Sequence of chain 2.A:
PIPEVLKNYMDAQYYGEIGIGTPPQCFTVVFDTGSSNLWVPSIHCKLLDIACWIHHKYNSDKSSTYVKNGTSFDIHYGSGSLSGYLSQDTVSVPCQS

Binding-site contacts:
Ligand atom O5 contacts residue ASN75 of chain 2.A at 2.3 Å (h-bond).
Ligand atom C7 contacts residue THR77 of chain 2.A at 4.2 Å.
Ligand atom C6 contacts residue VAL9 of chain 2.B at 4.4 Å (hydrophobic).
Ligand atom C4 contacts residue ASN75 of chain 2.A at 4.1 Å.
Ligand atom C1 contacts residue THR77 of chain 2.A at 4.0 Å.
Ligand atom C7 contacts residue ASN75 of chain 2.A at 3.5 Å.
Ligand atom O7 contacts residue ASN75 of chain 2.A at 3.5 Å (h-bond).
Ligand atom C5 contacts residue ASN75 of chain 2.A at 3.6 Å.
Ligand atom C1 contacts residue ASN75 of chain 2.A at 1.4 Å.
Ligand atom O6 contacts residue VAL9 of chain 2.B at 3.6 Å.
Ligand atom C2 contacts residue THR77 of chain 2.A at 4.3 Å.
Ligand atom C1 contacts residue LEU92 of chain 2.A at 4.3 Å (hydrophobic).
Ligand atom O7 contacts residue LYS74 of chain 2.A at 4.4 Å.
Ligand atom O5 contacts residue VAL9 of chain 2.B at 4.3 Å.
Ligand atom C8 contacts residue ASN75 of chain 2.A at 3.6 Å.
Ligand atom C3 contacts residue ASN75 of chain 2.A at 3.8 Å.
Ligand atom C8 contacts residue THR77 of chain 2.A at 4.1 Å.
Ligand atom N2 contacts residue ASN75 of chain 2.A at 3.0 Å (h-bond).
Ligand atom C2 contacts residue ASN75 of chain 2.A at 2.4 Å.
Ligand atom N2 contacts residue THR77 of chain 2.A at 3.5 Å (h-bond).
Ligand atom O5 contacts residue LEU92 of chain 2.A at 4.1 Å.

Sequence of chain 2.B:
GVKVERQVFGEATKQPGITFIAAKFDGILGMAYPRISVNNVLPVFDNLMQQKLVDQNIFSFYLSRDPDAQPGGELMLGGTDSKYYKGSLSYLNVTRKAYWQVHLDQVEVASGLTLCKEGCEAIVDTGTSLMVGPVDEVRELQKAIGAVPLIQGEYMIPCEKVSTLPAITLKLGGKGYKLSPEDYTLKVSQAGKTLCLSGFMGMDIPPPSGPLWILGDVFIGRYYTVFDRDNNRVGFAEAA

The small molecule below binds the protein below.
Small molecule (SMILES): CC(=O)N[C@@H]1[C@@H](O)[C@H](O)[C@@H](CO)O[C@H]1O